Sequence of chain 1.A:
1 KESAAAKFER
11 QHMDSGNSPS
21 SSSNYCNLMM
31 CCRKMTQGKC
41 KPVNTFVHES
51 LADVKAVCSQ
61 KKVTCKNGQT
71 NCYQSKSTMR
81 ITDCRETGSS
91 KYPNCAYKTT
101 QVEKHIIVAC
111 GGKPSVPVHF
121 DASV

Binding-site contacts:
Ligand atom O2P contacts residue HIS119 of chain 1.A at 3.8 Å.
Ligand atom O2P contacts residue GLN11 of chain 1.B at 3.3 Å (h-bond).
Ligand atom O3P contacts residue LYS41 of chain 1.A at 3.9 Å.
Ligand atom C2 contacts residue ASN44 of chain 1.A at 3.9 Å.
Ligand atom O2 contacts residue PHE120 of chain 1.A at 3.7 Å.
Ligand atom O2 contacts residue VAL43 of chain 1.A at 3.9 Å.
Ligand atom O2 contacts residue ASN44 of chain 1.A at 3.2 Å.
Ligand atom O4' contacts residue VAL43 of chain 1.A at 3.5 Å (h-bond).
Ligand atom P contacts residue HIS119 of chain 1.A at 3.8 Å.
Ligand atom C4' contacts residue LYS41 of chain 1.A at 4.0 Å.
Ligand atom C4 contacts residue VAL43 of chain 1.A at 3.8 Å (hydrophobic).
Ligand atom N3 contacts residue PHE120 of chain 1.A at 3.5 Å.
Ligand atom C1' contacts residue VAL43 of chain 1.A at 4.1 Å (hydrophobic).
Ligand atom O1P contacts residue HIS119 of chain 1.A at 2.9 Å (h-bond).
Ligand atom N3 contacts residue THR45 of chain 1.A at 2.7 Å (h-bond).
Ligand atom O2' contacts residue HIS12 of chain 1.B at 3.5 Å.
Ligand atom C2' contacts residue PHE120 of chain 1.A at 3.7 Å (hydrophobic).
Ligand atom C6 contacts residue ASP121 of chain 1.A at 4.0 Å.
Ligand atom O3' contacts residue LYS41 of chain 1.A at 2.9 Å (salt-bridge).
Ligand atom O2' contacts residue PHE120 of chain 1.A at 2.5 Å (h-bond).
Ligand atom N3 contacts residue VAL43 of chain 1.A at 3.9 Å.
Ligand atom C5 contacts residue VAL43 of chain 1.A at 3.9 Å (hydrophobic).
Ligand atom C2 contacts residue PHE120 of chain 1.A at 3.6 Å (hydrophobic).
Ligand atom C2' contacts residue LYS41 of chain 1.A at 3.6 Å.
Ligand atom C4 contacts residue PHE120 of chain 1.A at 3.9 Å (hydrophobic).
Ligand atom P contacts residue LYS41 of chain 1.A at 3.9 Å.
Ligand atom C4 contacts residue THR45 of chain 1.A at 3.4 Å.
Ligand atom N4 contacts residue ARG85 of chain 1.A at 3.7 Å.
Ligand atom N4 contacts residue THR45 of chain 1.A at 3.2 Å (h-bond).
Ligand atom C2 contacts residue THR45 of chain 1.A at 3.7 Å.
Ligand atom C1' contacts residue PHE120 of chain 1.A at 3.9 Å (hydrophobic).
Ligand atom C3' contacts residue HIS119 of chain 1.A at 3.9 Å.
Ligand atom O2 contacts residue HIS12 of chain 1.B at 3.5 Å.
Ligand atom O2P contacts residue LYS41 of chain 1.A at 3.8 Å.
Ligand atom O2' contacts residue HIS119 of chain 1.A at 3.9 Å.
Ligand atom C3' contacts residue LYS41 of chain 1.A at 3.8 Å.
Ligand atom N4 contacts residue SER123 of chain 1.A at 3.7 Å.
Ligand atom N4 contacts residue PHE120 of chain 1.A at 4.0 Å.
Ligand atom O2 contacts residue THR45 of chain 1.A at 2.9 Å (h-bond).
Ligand atom C2' contacts residue HIS12 of chain 1.B at 4.0 Å.

Sequence of chain 1.B:
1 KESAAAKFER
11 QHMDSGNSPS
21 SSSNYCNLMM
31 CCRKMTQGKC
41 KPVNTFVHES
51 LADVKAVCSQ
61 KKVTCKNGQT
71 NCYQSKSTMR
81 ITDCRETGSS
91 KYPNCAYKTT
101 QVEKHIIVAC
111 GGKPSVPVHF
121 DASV

This protein binds this small molecule.
Small molecule (SMILES): Nc1ccn([C@@H]2O[C@H](CO)[C@@H](OP(=O)(O)O)[C@H]2O)c(=O)n1